The small molecule below binds the protein below.
Small molecule (SMILES): CC(=O)N[C@H]1[C@H](O[C@H]2[C@H](O)[C@@H](NC(C)=O)CO[C@@H]2CO)O[C@H](CO)[C@@H](O)[C@@H]1O

Binding-site contacts:
Ligand atom O5 contacts residue ASN154 of chain 2.A at 3.8 Å.
Ligand atom C5 contacts residue ASP2 of chain 2.A at 4.3 Å.
Ligand atom O3 contacts residue ASP2 of chain 2.A at 2.8 Å (salt-bridge).
Ligand atom C8 contacts residue ASP2 of chain 2.A at 3.6 Å.
Ligand atom C5 contacts residue ASN154 of chain 2.A at 3.5 Å.
Ligand atom C7 contacts residue ASP2 of chain 2.A at 3.8 Å.
Ligand atom C1 contacts residue ASN154 of chain 2.A at 4.0 Å.
Ligand atom C1 contacts residue PHE3 of chain 2.A at 3.7 Å (hydrophobic).
Ligand atom C5 contacts residue ASN5 of chain 2.A at 3.7 Å.
Ligand atom C2 contacts residue ASN5 of chain 2.A at 2.5 Å.
Ligand atom N2 contacts residue ASN5 of chain 2.A at 3.0 Å (h-bond).
Ligand atom O5 contacts residue ASP2 of chain 2.A at 3.8 Å.
Ligand atom O5 contacts residue ASN5 of chain 2.A at 2.3 Å (h-bond).
Ligand atom N2 contacts residue ASP2 of chain 2.A at 3.7 Å.
Ligand atom O7 contacts residue ASN5 of chain 2.A at 4.1 Å.
Ligand atom N2 contacts residue PHE3 of chain 2.A at 2.7 Å (h-bond).
Ligand atom C3 contacts residue ASP2 of chain 2.A at 3.9 Å.
Ligand atom C3 contacts residue PHE3 of chain 2.A at 4.3 Å (hydrophobic).
Ligand atom C6 contacts residue ASP2 of chain 2.A at 3.4 Å.
Ligand atom C7 contacts residue ASN5 of chain 2.A at 3.7 Å.
Ligand atom C4 contacts residue ASN154 of chain 2.A at 4.5 Å.
Ligand atom C7 contacts residue PHE3 of chain 2.A at 3.4 Å (hydrophobic).
Ligand atom C3 contacts residue ASN5 of chain 2.A at 3.8 Å.
Ligand atom C6 contacts residue ASN154 of chain 2.A at 4.4 Å.
Ligand atom C1 contacts residue ASN5 of chain 2.A at 1.5 Å.
Ligand atom C8 contacts residue PHE3 of chain 2.A at 3.3 Å (hydrophobic).
Ligand atom C4 contacts residue ASN5 of chain 2.A at 4.2 Å.
Ligand atom O6 contacts residue ASP2 of chain 2.A at 2.7 Å (salt-bridge).
Ligand atom O6 contacts residue ASN154 of chain 2.A at 3.4 Å (h-bond).
Ligand atom C2 contacts residue PHE3 of chain 2.A at 3.7 Å (hydrophobic).
Ligand atom C8 contacts residue ASN154 of chain 2.A at 4.1 Å.

Sequence of chain 2.A:
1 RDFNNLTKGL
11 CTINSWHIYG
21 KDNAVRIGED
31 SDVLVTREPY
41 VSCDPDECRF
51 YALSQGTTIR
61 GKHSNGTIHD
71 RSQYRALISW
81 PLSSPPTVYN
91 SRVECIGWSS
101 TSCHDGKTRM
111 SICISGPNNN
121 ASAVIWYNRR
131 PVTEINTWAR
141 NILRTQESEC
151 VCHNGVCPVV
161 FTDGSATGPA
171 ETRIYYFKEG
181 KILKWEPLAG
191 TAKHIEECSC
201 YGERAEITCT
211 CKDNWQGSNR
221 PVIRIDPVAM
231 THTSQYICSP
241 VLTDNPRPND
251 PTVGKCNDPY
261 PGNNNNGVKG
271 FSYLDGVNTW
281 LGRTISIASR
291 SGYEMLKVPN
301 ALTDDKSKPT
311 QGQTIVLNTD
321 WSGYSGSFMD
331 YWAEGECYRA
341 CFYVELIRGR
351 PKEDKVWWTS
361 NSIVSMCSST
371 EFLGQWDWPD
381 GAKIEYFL